Sequence of chain 1.B:
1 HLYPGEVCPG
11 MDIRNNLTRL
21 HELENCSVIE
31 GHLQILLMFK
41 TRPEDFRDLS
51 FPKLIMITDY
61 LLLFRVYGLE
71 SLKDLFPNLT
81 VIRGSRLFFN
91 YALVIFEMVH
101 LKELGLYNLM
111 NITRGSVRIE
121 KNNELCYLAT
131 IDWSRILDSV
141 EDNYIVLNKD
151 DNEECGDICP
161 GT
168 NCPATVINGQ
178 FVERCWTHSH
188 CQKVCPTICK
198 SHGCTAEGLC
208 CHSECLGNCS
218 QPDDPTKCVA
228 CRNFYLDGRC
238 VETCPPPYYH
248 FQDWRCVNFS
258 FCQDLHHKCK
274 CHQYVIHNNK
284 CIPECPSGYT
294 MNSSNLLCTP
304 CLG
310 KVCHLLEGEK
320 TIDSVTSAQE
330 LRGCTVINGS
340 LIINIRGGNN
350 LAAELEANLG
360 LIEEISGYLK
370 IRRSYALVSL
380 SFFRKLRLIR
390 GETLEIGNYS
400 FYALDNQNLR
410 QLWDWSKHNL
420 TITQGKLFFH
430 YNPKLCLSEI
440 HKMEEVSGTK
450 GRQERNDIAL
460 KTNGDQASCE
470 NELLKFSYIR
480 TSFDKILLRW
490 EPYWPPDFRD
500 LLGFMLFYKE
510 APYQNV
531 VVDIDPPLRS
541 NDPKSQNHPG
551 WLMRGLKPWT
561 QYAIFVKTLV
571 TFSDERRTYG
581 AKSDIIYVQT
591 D

Binding-site contacts:
Ligand atom C4 contacts residue ASP234 of chain 1.B at 4.5 Å.
Ligand atom C3 contacts residue ASP234 of chain 1.B at 4.4 Å.
Ligand atom C8 contacts residue ASN255 of chain 1.B at 4.3 Å.
Ligand atom C1 contacts residue ASN255 of chain 1.B at 1.4 Å.
Ligand atom O7 contacts residue TYR245 of chain 1.B at 4.0 Å.
Ligand atom O3 contacts residue ASP234 of chain 1.B at 3.4 Å (salt-bridge).
Ligand atom O7 contacts residue ASN255 of chain 1.B at 3.3 Å (h-bond).
Ligand atom O5 contacts residue ASN255 of chain 1.B at 2.4 Å (h-bond).
Ligand atom N2 contacts residue ASN255 of chain 1.B at 2.8 Å (h-bond).
Ligand atom C1 contacts residue SER257 of chain 1.B at 3.8 Å.
Ligand atom C6 contacts residue PHE258 of chain 1.B at 4.2 Å (hydrophobic).
Ligand atom C6 contacts residue ARG252 of chain 1.B at 3.4 Å.
Ligand atom O5 contacts residue PHE258 of chain 1.B at 4.4 Å.
Ligand atom C2 contacts residue ASN255 of chain 1.B at 2.4 Å.
Ligand atom C7 contacts residue ASN255 of chain 1.B at 3.2 Å.
Ligand atom C5 contacts residue ASN255 of chain 1.B at 3.7 Å.
Ligand atom C4 contacts residue ASN255 of chain 1.B at 4.2 Å.
Ligand atom C3 contacts residue ASN255 of chain 1.B at 3.8 Å.

The protein below binds the small molecule below.
Small molecule (SMILES): CC(=O)N[C@H]1[C@H](O[C@H]2[C@H](O)[C@@H](NC(C)=O)CO[C@@H]2CO[C@@H]2O[C@@H](C)[C@@H](O)[C@@H](O)[C@@H]2O)O[C@H](CO)[C@@H](O)[C@@H]1O